This small molecule binds to this protein.
Small molecule (SMILES): Cc1cn([C@H]2C[C@H](O[P](=O)(O)OC[C@H]3O[C@@H](n4ccc(N)nc4=O)C[C@@H]3O[P](=O)(O)OC[C@H]3O[C@@H](n4cnc5c(=O)nc(N)[nH]c54)C[C@@H]3O[P](=O)(O)OC[C@H]3O[C@@H](n4ccc(N)nc4=O)C[C@@H]3O)[C@@H](CO[P](=O)(O)O[C@H]3C[C@H](n4cnc5c(N)ncnc54)O[C@@H]3CO[P](=O)(O)O[C@H]3C[C@H](n4cnc5c(=O)nc(N)[nH]c54)O[C@@H]3COP(=O)=O)O2)c(=O)[nH]c1=O

Binding-site contacts:
Ligand atom N1 contacts residue DC2 of chain 1.H at 3.0 Å (h-bond).
Ligand atom N6 contacts residue DA4 of chain 1.H at 3.4 Å (h-bond).
Ligand atom OP1 contacts residue SER84 of chain 1.B at 2.7 Å (h-bond).
Ligand atom O6 contacts residue DC6 of chain 1.H at 2.8 Å (h-bond).
Ligand atom O2 contacts residue DG3 of chain 1.H at 2.6 Å (h-bond).
Ligand atom C5 contacts residue ARG5 of chain 1.B at 3.4 Å.
Ligand atom O4 contacts residue DA4 of chain 1.H at 3.4 Å (h-bond).
Ligand atom N1 contacts residue DT5 of chain 1.H at 2.8 Å (h-bond).
Ligand atom O6 contacts residue DG7 of chain 1.H at 3.5 Å (h-bond).
Ligand atom OP1 contacts residue TYR83 of chain 1.B at 3.4 Å.
Ligand atom O5' contacts residue HIS127 of chain 1.B at 3.1 Å.
Ligand atom N4 contacts residue DG1 of chain 1.H at 2.7 Å (h-bond).
Ligand atom P contacts residue ARG54 of chain 1.B at 3.4 Å.
Ligand atom N6 contacts residue DT5 of chain 1.H at 2.7 Å (h-bond).
Ligand atom C6 contacts residue DG7 of chain 1.H at 3.3 Å.
Ligand atom N1 contacts residue DC6 of chain 1.H at 2.8 Å (h-bond).
Ligand atom OP1 contacts residue LEU101 of chain 1.B at 2.7 Å (h-bond).
Ligand atom C2 contacts residue DC2 of chain 1.H at 3.3 Å.
Ligand atom N4 contacts residue DG3 of chain 1.H at 3.1 Å (h-bond).
Ligand atom O2 contacts residue DG1 of chain 1.H at 2.6 Å (h-bond).
Ligand atom N2 contacts residue DC2 of chain 1.H at 2.6 Å (h-bond).
Ligand atom N2 contacts residue DC6 of chain 1.H at 2.6 Å (h-bond).
Ligand atom O6 contacts residue MG1 of chain 1.P at 3.2 Å.
Ligand atom N3 contacts residue DG3 of chain 1.H at 2.9 Å (h-bond).
Ligand atom N4 contacts residue ASP51 of chain 1.B at 3.4 Å (salt-bridge).
Ligand atom N3 contacts residue DG1 of chain 1.H at 2.7 Å (h-bond).
Ligand atom OP1 contacts residue ALA103 of chain 1.B at 3.1 Å (h-bond).
Ligand atom N3 contacts residue DA4 of chain 1.H at 3.0 Å (h-bond).
Ligand atom O2 contacts residue DA4 of chain 1.H at 3.4 Å (h-bond).
Ligand atom C2 contacts residue DG1 of chain 1.H at 3.3 Å.
Ligand atom N7 contacts residue MG1 of chain 1.P at 2.5 Å.
Ligand atom OP2 contacts residue ARG54 of chain 1.B at 2.7 Å (salt-bridge).
Ligand atom N1 contacts residue DG3 of chain 1.H at 3.4 Å.
Ligand atom OP1 contacts residue HIS102 of chain 1.B at 2.8 Å.
Ligand atom C5 contacts residue MG1 of chain 1.P at 3.4 Å.
Ligand atom O2 contacts residue DA4 of chain 1.H at 3.5 Å.
Ligand atom O6 contacts residue DC2 of chain 1.H at 3.4 Å (h-bond).
Ligand atom N1 contacts residue DG7 of chain 1.H at 3.2 Å (h-bond).
Ligand atom C2 contacts residue DG3 of chain 1.H at 3.5 Å.
Ligand atom OP2 contacts residue ARG54 of chain 1.B at 2.5 Å (salt-bridge).

Sequence of chain 1.B:
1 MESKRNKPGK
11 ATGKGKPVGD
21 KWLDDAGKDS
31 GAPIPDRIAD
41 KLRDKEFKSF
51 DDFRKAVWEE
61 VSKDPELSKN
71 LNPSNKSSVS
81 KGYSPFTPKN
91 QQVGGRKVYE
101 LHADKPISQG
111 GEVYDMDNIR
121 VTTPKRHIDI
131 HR